Binding-site contacts:
Ligand atom C4 contacts residue ASP182 of chain 1.A at 3.3 Å.
Ligand atom O10 contacts residue ASN167 of chain 1.A at 2.9 Å (h-bond).
Ligand atom C19 contacts residue ASN167 of chain 1.A at 3.5 Å.
Ligand atom C15 contacts residue VAL181 of chain 1.A at 3.6 Å (hydrophobic).
Ligand atom C21 contacts residue GLU166 of chain 1.A at 3.3 Å.
Ligand atom C5 contacts residue GLU78 of chain 1.A at 3.1 Å.
Ligand atom C4 contacts residue GLU78 of chain 1.A at 3.2 Å.
Ligand atom C8 contacts residue ASP182 of chain 1.A at 3.6 Å.
Ligand atom C6 contacts residue PHE113 of chain 1.A at 3.2 Å (hydrophobic).
Ligand atom O5 contacts residue PHE113 of chain 1.A at 3.4 Å.
Ligand atom C4 contacts residue PHE183 of chain 1.A at 3.5 Å (hydrophobic).
Ligand atom C14 contacts residue GLU114 of chain 1.A at 3.2 Å.
Ligand atom C8 contacts residue PHE113 of chain 1.A at 3.6 Å (hydrophobic).
Ligand atom O4 contacts residue LYS63 of chain 1.A at 2.9 Å (salt-bridge).
Ligand atom O6 contacts residue ILE40 of chain 1.A at 3.6 Å.
Ligand atom O14 contacts residue ILE40 of chain 1.A at 3.3 Å.
Ligand atom O8 contacts residue PHE45 of chain 1.A at 3.6 Å.
Ligand atom C24 contacts residue ILE40 of chain 1.A at 3.5 Å (hydrophobic).
Ligand atom C5 contacts residue PHE113 of chain 1.A at 3.5 Å (hydrophobic).
Ligand atom C5 contacts residue PHE183 of chain 1.A at 3.5 Å (hydrophobic).
Ligand atom O1 contacts residue PHE113 of chain 1.A at 3.7 Å.
Ligand atom O4 contacts residue ASP182 of chain 1.A at 3.4 Å.
Ligand atom C20 contacts residue ASN167 of chain 1.A at 3.3 Å.
Ligand atom O1 contacts residue VAL181 of chain 1.A at 3.3 Å.
Ligand atom C9 contacts residue ASP182 of chain 1.A at 3.2 Å.
Ligand atom C14 contacts residue LEU169 of chain 1.A at 3.5 Å (hydrophobic).
Ligand atom C8 contacts residue VAL181 of chain 1.A at 3.5 Å (hydrophobic).
Ligand atom O4 contacts residue PHE183 of chain 1.A at 3.1 Å (h-bond).
Ligand atom C7 contacts residue PHE113 of chain 1.A at 3.3 Å (hydrophobic).
Ligand atom C22 contacts residue ASN119 of chain 1.A at 3.6 Å.
Ligand atom O5 contacts residue VAL97 of chain 1.A at 2.8 Å (h-bond).
Ligand atom O4 contacts residue GLU78 of chain 1.A at 2.4 Å (salt-bridge).
Ligand atom O3 contacts residue LYS63 of chain 1.A at 3.0 Å (salt-bridge).
Ligand atom O7 contacts residue LEU116 of chain 1.A at 2.9 Å (h-bond).
Ligand atom O5 contacts residue LEU82 of chain 1.A at 3.2 Å.
Ligand atom O16 contacts residue ASN119 of chain 1.A at 3.0 Å (h-bond).
Ligand atom C13 contacts residue ALA61 of chain 1.A at 3.6 Å (hydrophobic).
Ligand atom C5 contacts residue ASP182 of chain 1.A at 3.6 Å.
Ligand atom O13 contacts residue ASN119 of chain 1.A at 3.5 Å (h-bond).
Ligand atom O15 contacts residue ILE40 of chain 1.A at 3.3 Å.

Sequence of chain 1.A:
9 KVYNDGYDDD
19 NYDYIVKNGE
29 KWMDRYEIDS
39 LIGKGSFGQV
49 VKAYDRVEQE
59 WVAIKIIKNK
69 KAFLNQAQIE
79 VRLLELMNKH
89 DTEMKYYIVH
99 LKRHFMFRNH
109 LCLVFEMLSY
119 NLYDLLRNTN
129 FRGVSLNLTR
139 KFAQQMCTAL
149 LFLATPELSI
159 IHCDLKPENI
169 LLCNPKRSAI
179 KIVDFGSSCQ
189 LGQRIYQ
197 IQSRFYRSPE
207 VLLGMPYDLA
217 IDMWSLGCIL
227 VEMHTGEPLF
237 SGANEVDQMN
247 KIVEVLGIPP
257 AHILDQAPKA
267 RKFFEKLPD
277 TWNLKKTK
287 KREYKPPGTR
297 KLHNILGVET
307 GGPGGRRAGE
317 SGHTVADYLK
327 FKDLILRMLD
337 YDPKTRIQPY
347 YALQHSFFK

This protein binds this small molecule.
Small molecule (SMILES): C[C@@H]1O[C@@H](OC[C@H]2O[C@@H](Oc3c(-c4ccc(O)c(O)c4)oc4cc(O)cc(O)c4c3=O)[C@H](O)[C@@H](O)[C@@H]2O)[C@H](O)[C@H](O)[C@H]1O